Sequence of chain 7.F:
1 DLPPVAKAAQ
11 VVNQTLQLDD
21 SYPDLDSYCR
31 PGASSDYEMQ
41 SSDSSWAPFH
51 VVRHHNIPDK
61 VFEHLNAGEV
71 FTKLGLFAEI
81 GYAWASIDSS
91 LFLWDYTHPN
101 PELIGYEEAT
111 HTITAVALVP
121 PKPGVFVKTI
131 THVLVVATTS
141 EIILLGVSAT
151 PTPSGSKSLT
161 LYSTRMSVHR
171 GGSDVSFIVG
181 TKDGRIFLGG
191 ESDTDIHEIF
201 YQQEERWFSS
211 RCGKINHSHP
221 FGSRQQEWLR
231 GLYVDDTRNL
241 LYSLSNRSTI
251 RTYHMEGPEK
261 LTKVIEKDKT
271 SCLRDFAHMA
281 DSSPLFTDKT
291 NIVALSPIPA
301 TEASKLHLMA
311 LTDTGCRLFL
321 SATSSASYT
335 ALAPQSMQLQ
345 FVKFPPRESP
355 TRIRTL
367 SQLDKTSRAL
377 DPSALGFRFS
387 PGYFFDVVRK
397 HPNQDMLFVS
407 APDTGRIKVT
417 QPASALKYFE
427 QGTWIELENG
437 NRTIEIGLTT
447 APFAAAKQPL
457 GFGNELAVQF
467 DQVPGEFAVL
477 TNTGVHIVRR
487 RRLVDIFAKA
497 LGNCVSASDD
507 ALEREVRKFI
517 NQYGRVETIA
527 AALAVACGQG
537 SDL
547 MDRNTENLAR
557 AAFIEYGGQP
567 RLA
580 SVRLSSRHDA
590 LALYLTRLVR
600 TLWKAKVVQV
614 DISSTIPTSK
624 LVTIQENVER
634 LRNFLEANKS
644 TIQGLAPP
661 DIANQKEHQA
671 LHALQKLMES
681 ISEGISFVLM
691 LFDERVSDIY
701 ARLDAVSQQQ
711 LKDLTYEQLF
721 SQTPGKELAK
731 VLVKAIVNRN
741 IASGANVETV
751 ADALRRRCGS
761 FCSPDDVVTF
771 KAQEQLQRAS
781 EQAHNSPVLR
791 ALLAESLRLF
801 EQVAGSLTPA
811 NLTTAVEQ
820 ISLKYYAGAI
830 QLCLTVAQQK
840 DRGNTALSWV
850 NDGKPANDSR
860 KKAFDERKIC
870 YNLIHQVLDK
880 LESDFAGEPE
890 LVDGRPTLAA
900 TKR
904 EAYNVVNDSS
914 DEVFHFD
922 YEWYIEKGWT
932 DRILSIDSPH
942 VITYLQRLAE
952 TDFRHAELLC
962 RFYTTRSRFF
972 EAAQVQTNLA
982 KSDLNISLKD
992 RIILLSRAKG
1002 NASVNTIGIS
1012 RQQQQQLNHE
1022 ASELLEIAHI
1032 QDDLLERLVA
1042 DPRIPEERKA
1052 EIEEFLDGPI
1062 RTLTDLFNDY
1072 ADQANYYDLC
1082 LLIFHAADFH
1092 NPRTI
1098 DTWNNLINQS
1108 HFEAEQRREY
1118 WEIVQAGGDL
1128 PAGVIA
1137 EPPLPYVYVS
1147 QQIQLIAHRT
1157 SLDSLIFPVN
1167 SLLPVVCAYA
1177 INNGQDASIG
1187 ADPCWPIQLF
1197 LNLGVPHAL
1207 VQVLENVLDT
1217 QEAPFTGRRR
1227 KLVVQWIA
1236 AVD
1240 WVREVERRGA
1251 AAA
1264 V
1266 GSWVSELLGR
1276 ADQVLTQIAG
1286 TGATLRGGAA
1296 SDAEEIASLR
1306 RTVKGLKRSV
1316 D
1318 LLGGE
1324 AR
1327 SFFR

This small molecule binds to this protein.
Small molecule (SMILES): CC[C@H](C)[C@H](NC(=O)[C@@H](NC(=O)[C@H](CC(C)C)NC(=O)[C@@H](N)CCCCN)C(C)C)C(=O)N[C@@H](CC(N)=O)C(=O)N[C@@H](CCCCN)C(=O)N[C@@H](CC(=O)O)C(=O)N[C@@H](CCSC)C(=O)N[C@@H](CCCN=C(N)N)C(=O)N[C@H](C(=O)N[C@@H](CC(=O)O)C(=O)N[C@@H](CC(C)C)C(=O)N[C@@H](Cc1ccccc1)C(=O)N[C@@H](CO)C(=O)N1CCC[C@H]1C(=O)N1CCC[C@H]1C(=O)N[C@H](C=O)CC(N)=O)[C@@H](C)O

Binding-site contacts:
Ligand atom NH2 contacts residue ASP1073 of chain 7.F at 3.0 Å (salt-bridge).
Ligand atom O contacts residue ARG1049 of chain 7.F at 3.0 Å.
Ligand atom CA contacts residue THR1065 of chain 7.F at 2.7 Å.
Ligand atom CB contacts residue GLN1074 of chain 7.F at 3.7 Å.
Ligand atom C contacts residue ASN1069 of chain 7.F at 3.8 Å.
Ligand atom CG2 contacts residue PHE1068 of chain 7.F at 3.6 Å (hydrophobic).
Ligand atom CD1 contacts residue PHE1068 of chain 7.F at 3.5 Å (hydrophobic).
Ligand atom CZ contacts residue GLN1074 of chain 7.F at 3.4 Å.
Ligand atom CE2 contacts residue GLN1074 of chain 7.F at 3.3 Å.
Ligand atom O contacts residue THR1065 of chain 7.F at 3.5 Å (h-bond).
Ligand atom NZ contacts residue ASP1073 of chain 7.F at 3.3 Å (salt-bridge).
Ligand atom CB contacts residue THR1065 of chain 7.F at 3.6 Å.
Ligand atom CG contacts residue THR1065 of chain 7.F at 3.6 Å.
Ligand atom NE contacts residue GLN1074 of chain 7.F at 3.6 Å (h-bond).
Ligand atom CA contacts residue THR1065 of chain 7.F at 3.4 Å.
Ligand atom CG contacts residue GLN1074 of chain 7.F at 3.5 Å.
Ligand atom CD contacts residue ASN1069 of chain 7.F at 3.7 Å.
Ligand atom CD contacts residue GLN1074 of chain 7.F at 2.8 Å.
Ligand atom O contacts residue ASN1069 of chain 7.F at 3.0 Å (h-bond).
Ligand atom C contacts residue THR1065 of chain 7.F at 3.7 Å.
Ligand atom CD1 contacts residue ILE1053 of chain 7.F at 3.6 Å (hydrophobic).
Ligand atom CD2 contacts residue GLN1074 of chain 7.F at 3.2 Å.
Ligand atom N contacts residue THR1065 of chain 7.F at 3.8 Å.
Ligand atom CD1 contacts residue THR1065 of chain 7.F at 2.6 Å.
Ligand atom CG2 contacts residue ASN1069 of chain 7.F at 3.3 Å.
Ligand atom NH1 contacts residue GLN1074 of chain 7.F at 3.8 Å.
Ligand atom CD1 contacts residue LEU1064 of chain 7.F at 3.4 Å (hydrophobic).
Ligand atom CD1 contacts residue ARG1049 of chain 7.F at 3.0 Å.
Ligand atom CA contacts residue ASN1069 of chain 7.F at 3.4 Å.
Ligand atom NH1 contacts residue ASN1069 of chain 7.F at 2.6 Å (h-bond).
Ligand atom O contacts residue THR1065 of chain 7.F at 2.7 Å.
Ligand atom C contacts residue ASN1069 of chain 7.F at 3.7 Å.
Ligand atom NH1 contacts residue ASP1073 of chain 7.F at 3.4 Å (salt-bridge).
Ligand atom CG1 contacts residue PHE1068 of chain 7.F at 3.6 Å (hydrophobic).
Ligand atom N contacts residue ASN1069 of chain 7.F at 3.0 Å (h-bond).
Ligand atom CB contacts residue GLN1074 of chain 7.F at 3.3 Å.
Ligand atom C contacts residue THR1065 of chain 7.F at 2.9 Å.
Ligand atom N contacts residue THR1065 of chain 7.F at 2.3 Å (h-bond).
Ligand atom CD2 contacts residue ALA1075 of chain 7.F at 3.6 Å (hydrophobic).
Ligand atom CZ contacts residue ASP1073 of chain 7.F at 3.6 Å.